Sequence of chain 3.A:
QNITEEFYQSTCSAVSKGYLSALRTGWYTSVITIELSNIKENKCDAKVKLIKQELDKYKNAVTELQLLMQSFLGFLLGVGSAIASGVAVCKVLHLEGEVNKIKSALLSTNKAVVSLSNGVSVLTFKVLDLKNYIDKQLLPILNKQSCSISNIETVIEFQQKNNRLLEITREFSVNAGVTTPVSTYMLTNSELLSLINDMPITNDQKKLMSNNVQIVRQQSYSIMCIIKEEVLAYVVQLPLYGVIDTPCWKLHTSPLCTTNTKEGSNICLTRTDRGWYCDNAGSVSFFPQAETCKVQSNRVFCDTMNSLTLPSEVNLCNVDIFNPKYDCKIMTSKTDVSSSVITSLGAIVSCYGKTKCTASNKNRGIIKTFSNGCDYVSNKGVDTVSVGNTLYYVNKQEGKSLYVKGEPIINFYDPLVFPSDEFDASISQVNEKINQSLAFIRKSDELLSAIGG

Sequence of chain 2.A:
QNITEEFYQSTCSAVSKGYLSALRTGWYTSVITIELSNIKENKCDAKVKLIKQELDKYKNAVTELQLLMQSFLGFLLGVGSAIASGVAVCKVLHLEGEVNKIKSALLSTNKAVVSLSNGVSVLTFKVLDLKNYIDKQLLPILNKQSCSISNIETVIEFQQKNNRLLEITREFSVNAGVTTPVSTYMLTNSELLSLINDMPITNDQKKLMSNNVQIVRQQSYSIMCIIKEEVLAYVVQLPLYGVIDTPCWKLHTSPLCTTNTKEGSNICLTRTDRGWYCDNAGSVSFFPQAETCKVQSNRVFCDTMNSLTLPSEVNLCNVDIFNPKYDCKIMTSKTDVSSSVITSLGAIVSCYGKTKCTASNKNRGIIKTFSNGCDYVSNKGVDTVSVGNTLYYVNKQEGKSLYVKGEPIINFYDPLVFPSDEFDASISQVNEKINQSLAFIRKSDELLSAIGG

The small molecule below binds the protein below.
Small molecule (SMILES): NC(=O)N1CCC(CC(=O)N2CCC([C@H]3c4ncc(Br)cc4CCc4cc(Cl)cc(Br)c43)CC2)CC1

Binding-site contacts:
Ligand atom C41 contacts residue 3361 of chain 2.B at 0.5 Å.
Ligand atom C40 contacts residue 3361 of chain 3.B at 0.5 Å.
Ligand atom C17 contacts residue 3361 of chain 2.B at 1.1 Å.
Ligand atom C28 contacts residue 3361 of chain 2.B at 0.7 Å.
Ligand atom N56 contacts residue 3361 of chain 3.B at 0.8 Å.
Ligand atom C25 contacts residue 3361 of chain 2.B at 0.7 Å.
Ligand atom C1 contacts residue 3361 of chain 2.B at 0.9 Å.
Ligand atom C30 contacts residue 3361 of chain 2.B at 1.0 Å.
Ligand atom N32 contacts residue 3361 of chain 3.B at 1.1 Å.
Ligand atom C46 contacts residue 3361 of chain 3.B at 1.0 Å.
Ligand atom C35 contacts residue 3361 of chain 2.B at 0.9 Å.
Ligand atom C58 contacts residue 3361 of chain 2.B at 1.0 Å.
Ligand atom C41 contacts residue 3361 of chain 3.B at 1.1 Å.
Ligand atom C1 contacts residue 3361 of chain 3.B at 1.0 Å.
Ligand atom C49 contacts residue 3361 of chain 2.B at 0.9 Å.
Ligand atom N54 contacts residue 3361 of chain 3.B at 0.7 Å.
Ligand atom N54 contacts residue 3361 of chain 2.B at 0.7 Å.
Ligand atom C42 contacts residue 3361 of chain 3.B at 0.7 Å.
Ligand atom C43 contacts residue 3361 of chain 2.B at 0.7 Å.
Ligand atom N32 contacts residue 3361 of chain 2.B at 1.1 Å.
Ligand atom BR37 contacts residue 3361 of chain 3.B at 0.7 Å.
Ligand atom C51 contacts residue 3361 of chain 2.B at 0.8 Å.
Ligand atom C30 contacts residue 3361 of chain 3.B at 0.8 Å.
Ligand atom C33 contacts residue 3361 of chain 2.B at 0.8 Å.
Ligand atom C33 contacts residue 3361 of chain 3.B at 0.7 Å.
Ligand atom C4 contacts residue 3361 of chain 3.B at 1.1 Å.
Ligand atom C58 contacts residue 3361 of chain 3.B at 0.7 Å.
Ligand atom C51 contacts residue 3361 of chain 3.B at 1.0 Å.
Ligand atom C22 contacts residue 3361 of chain 2.B at 0.6 Å.
Ligand atom C55 contacts residue 3361 of chain 3.B at 0.7 Å.
Ligand atom C19 contacts residue 3361 of chain 2.B at 0.7 Å.
Ligand atom C6 contacts residue 3361 of chain 2.B at 1.0 Å.
Ligand atom BR38 contacts residue 3361 of chain 3.B at 1.0 Å.
Ligand atom C22 contacts residue 3361 of chain 3.B at 0.6 Å.
Ligand atom C17 contacts residue 3361 of chain 3.B at 0.7 Å.
Ligand atom C40 contacts residue 3361 of chain 2.B at 1.0 Å.
Ligand atom C20 contacts residue 3361 of chain 2.B at 0.7 Å.
Ligand atom C13 contacts residue 3361 of chain 2.B at 0.8 Å.
Ligand atom C39 contacts residue 3361 of chain 2.B at 0.7 Å.
Ligand atom C13 contacts residue 3361 of chain 3.B at 0.8 Å.

Sequence of chain 1.A:
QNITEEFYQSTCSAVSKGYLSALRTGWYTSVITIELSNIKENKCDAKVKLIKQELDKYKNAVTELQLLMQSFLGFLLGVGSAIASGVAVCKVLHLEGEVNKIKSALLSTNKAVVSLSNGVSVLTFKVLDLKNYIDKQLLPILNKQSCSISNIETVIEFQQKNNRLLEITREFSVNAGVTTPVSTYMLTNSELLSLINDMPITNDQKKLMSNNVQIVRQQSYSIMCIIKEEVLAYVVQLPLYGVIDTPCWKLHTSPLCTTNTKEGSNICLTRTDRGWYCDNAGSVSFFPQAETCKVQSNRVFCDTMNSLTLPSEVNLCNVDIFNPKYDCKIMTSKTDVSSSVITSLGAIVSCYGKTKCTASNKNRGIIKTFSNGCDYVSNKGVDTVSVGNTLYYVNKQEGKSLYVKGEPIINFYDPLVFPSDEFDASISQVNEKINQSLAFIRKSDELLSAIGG